Sequence of chain 1.A:
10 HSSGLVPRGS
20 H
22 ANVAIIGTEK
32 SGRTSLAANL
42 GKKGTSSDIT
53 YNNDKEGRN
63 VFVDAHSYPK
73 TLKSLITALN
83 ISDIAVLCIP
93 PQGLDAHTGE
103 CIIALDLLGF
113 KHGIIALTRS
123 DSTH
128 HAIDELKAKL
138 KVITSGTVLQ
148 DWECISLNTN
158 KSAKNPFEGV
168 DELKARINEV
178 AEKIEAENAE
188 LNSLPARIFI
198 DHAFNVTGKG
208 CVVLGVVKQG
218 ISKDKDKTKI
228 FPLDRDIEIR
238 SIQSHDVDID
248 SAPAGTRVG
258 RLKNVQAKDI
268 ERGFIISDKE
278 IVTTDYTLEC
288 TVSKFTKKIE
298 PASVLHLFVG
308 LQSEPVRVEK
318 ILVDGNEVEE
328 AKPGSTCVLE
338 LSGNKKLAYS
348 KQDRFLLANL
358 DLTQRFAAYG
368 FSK

Binding-site contacts:
Ligand atom O2G contacts residue ARG34 of chain 1.A at 2.9 Å (salt-bridge).
Ligand atom O2B contacts residue LYS31 of chain 1.A at 3.5 Å (salt-bridge).
Ligand atom O2A contacts residue GLY33 of chain 1.A at 3.4 Å.
Ligand atom O1B contacts residue ARG34 of chain 1.A at 3.6 Å.
Ligand atom O3G contacts residue MG1 of chain 1.C at 3.0 Å.
Ligand atom C8 contacts residue SER36 of chain 1.A at 3.6 Å.
Ligand atom PB contacts residue ARG34 of chain 1.A at 3.7 Å.
Ligand atom C2 contacts residue ARG121 of chain 1.A at 3.3 Å.
Ligand atom O2A contacts residue SER36 of chain 1.A at 2.8 Å (h-bond).
Ligand atom O3G contacts residue ARG34 of chain 1.A at 3.6 Å.
Ligand atom N2 contacts residue ASN157 of chain 1.A at 3.8 Å.
Ligand atom N3B contacts residue LYS31 of chain 1.A at 3.6 Å (salt-bridge).
Ligand atom O6 contacts residue THR156 of chain 1.A at 2.8 Å (h-bond).
Ligand atom O4' contacts residue ARG121 of chain 1.A at 3.8 Å.
Ligand atom O2B contacts residue ARG34 of chain 1.A at 3.1 Å (salt-bridge).
Ligand atom O2A contacts residue THR35 of chain 1.A at 3.5 Å (h-bond).
Ligand atom O2B contacts residue SER32 of chain 1.A at 3.0 Å (h-bond).
Ligand atom O3A contacts residue ARG34 of chain 1.A at 3.4 Å (salt-bridge).
Ligand atom O2G contacts residue LYS31 of chain 1.A at 3.1 Å (salt-bridge).
Ligand atom O6 contacts residue ASN155 of chain 1.A at 3.3 Å.
Ligand atom N9 contacts residue ARG121 of chain 1.A at 3.6 Å.
Ligand atom N1 contacts residue ASN157 of chain 1.A at 3.8 Å.
Ligand atom O2B contacts residue GLY33 of chain 1.A at 3.4 Å (h-bond).
Ligand atom O1B contacts residue THR35 of chain 1.A at 2.9 Å (h-bond).
Ligand atom N7 contacts residue THR156 of chain 1.A at 3.7 Å.
Ligand atom PG contacts residue ARG34 of chain 1.A at 3.8 Å.
Ligand atom C5 contacts residue ARG121 of chain 1.A at 3.8 Å.
Ligand atom O5' contacts residue GLY33 of chain 1.A at 3.7 Å.
Ligand atom C4 contacts residue ARG121 of chain 1.A at 3.1 Å.
Ligand atom O2G contacts residue GLU30 of chain 1.A at 3.2 Å.
Ligand atom PA contacts residue GLY33 of chain 1.A at 3.7 Å.
Ligand atom O2B contacts residue THR29 of chain 1.A at 3.5 Å (h-bond).
Ligand atom O1B contacts residue MG1 of chain 1.C at 3.0 Å.
Ligand atom N2 contacts residue ASP123 of chain 1.A at 2.7 Å (salt-bridge).
Ligand atom N1 contacts residue ASP123 of chain 1.A at 2.8 Å (salt-bridge).
Ligand atom N3 contacts residue ARG121 of chain 1.A at 2.9 Å (salt-bridge).
Ligand atom C2 contacts residue ASP123 of chain 1.A at 3.5 Å.
Ligand atom O3A contacts residue GLY33 of chain 1.A at 2.9 Å (h-bond).
Ligand atom N2 contacts residue ARG121 of chain 1.A at 3.1 Å (salt-bridge).
Ligand atom N7 contacts residue SER36 of chain 1.A at 3.8 Å.

This small molecule binds to this protein.
Small molecule (SMILES): Nc1nc2c(ncn2[C@@H]2O[C@H](CO[P](=O)(O)O[P](=O)(O)NP(=O)(O)O)[C@@H](O)[C@H]2O)c(=O)[nH]1